A small-molecule ligand and the protein it binds are described below.
Small molecule (SMILES): O=C(O)CCC[C@@H]1SC[C@@H]2NC(=O)N[C@@H]21

Sequence of chain 2.A:
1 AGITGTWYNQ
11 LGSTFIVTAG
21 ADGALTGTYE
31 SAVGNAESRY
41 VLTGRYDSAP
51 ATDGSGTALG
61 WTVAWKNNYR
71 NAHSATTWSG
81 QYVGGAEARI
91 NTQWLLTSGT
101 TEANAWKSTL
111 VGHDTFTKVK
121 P

Binding-site contacts:
Ligand atom C6 contacts residue TRP106 of chain 2.A at 3.9 Å (hydrophobic).
Ligand atom C4 contacts residue SER31 of chain 4.B at 4.0 Å.
Ligand atom C14 contacts residue TRP65 of chain 4.B at 4.0 Å (hydrophobic).
Ligand atom C1 contacts residue LEU11 of chain 4.B at 4.1 Å (hydrophobic).
Ligand atom C12 contacts residue SER31 of chain 4.B at 3.6 Å.
Ligand atom O17 contacts residue GLY34 of chain 4.B at 4.0 Å.
Ligand atom O11 contacts residue TYR29 of chain 4.B at 2.5 Å (h-bond).
Ligand atom C13 contacts residue LEU96 of chain 4.B at 3.7 Å (hydrophobic).
Ligand atom O11 contacts residue SER13 of chain 4.B at 2.7 Å (h-bond).
Ligand atom N2 contacts residue ASP114 of chain 4.B at 2.8 Å (salt-bridge).
Ligand atom C13 contacts residue TRP65 of chain 4.B at 4.0 Å (hydrophobic).
Ligand atom O16 contacts residue TRP65 of chain 4.B at 3.4 Å.
Ligand atom C1 contacts residue ASN9 of chain 4.B at 3.6 Å.
Ligand atom O16 contacts residue ALA72 of chain 4.B at 3.6 Å.
Ligand atom O11 contacts residue ASN9 of chain 4.B at 2.9 Å (h-bond).
Ligand atom C15 contacts residue ASN35 of chain 4.B at 3.9 Å.
Ligand atom C3 contacts residue ASP114 of chain 4.B at 3.8 Å.
Ligand atom N5 contacts residue SER13 of chain 4.B at 3.9 Å.
Ligand atom N2 contacts residue ASN9 of chain 4.B at 3.8 Å.
Ligand atom C8 contacts residue TRP94 of chain 4.B at 3.3 Å (hydrophobic).
Ligand atom N2 contacts residue TYR29 of chain 4.B at 3.8 Å.
Ligand atom C1 contacts residue SER31 of chain 4.B at 4.1 Å.
Ligand atom O11 contacts residue ASP114 of chain 4.B at 4.0 Å.
Ligand atom C12 contacts residue VAL33 of chain 4.B at 4.0 Å (hydrophobic).
Ligand atom C4 contacts residue VAL33 of chain 4.B at 3.8 Å (hydrophobic).
Ligand atom C8 contacts residue ASP114 of chain 4.B at 4.0 Å.
Ligand atom C1 contacts residue TYR29 of chain 4.B at 3.4 Å (hydrophobic).
Ligand atom C4 contacts residue TRP106 of chain 2.A at 4.0 Å (hydrophobic).
Ligand atom O16 contacts residue SER74 of chain 4.B at 3.3 Å (h-bond).
Ligand atom C3 contacts residue TRP94 of chain 4.B at 4.0 Å (hydrophobic).
Ligand atom S7 contacts residue THR76 of chain 4.B at 3.4 Å (h-bond).
Ligand atom N2 contacts residue LEU11 of chain 4.B at 4.0 Å.
Ligand atom C1 contacts residue SER13 of chain 4.B at 3.6 Å.
Ligand atom N5 contacts residue SER31 of chain 4.B at 3.1 Å (h-bond).
Ligand atom C1 contacts residue ASP114 of chain 4.B at 3.8 Å.
Ligand atom N5 contacts residue VAL33 of chain 4.B at 3.9 Å.
Ligand atom O17 contacts residue ASN35 of chain 4.B at 3.2 Å (h-bond).
Ligand atom C12 contacts residue TRP65 of chain 4.B at 3.7 Å (hydrophobic).
Ligand atom S7 contacts residue TRP65 of chain 4.B at 3.7 Å.
Ligand atom S7 contacts residue TRP78 of chain 4.B at 3.7 Å.

Sequence of chain 4.B:
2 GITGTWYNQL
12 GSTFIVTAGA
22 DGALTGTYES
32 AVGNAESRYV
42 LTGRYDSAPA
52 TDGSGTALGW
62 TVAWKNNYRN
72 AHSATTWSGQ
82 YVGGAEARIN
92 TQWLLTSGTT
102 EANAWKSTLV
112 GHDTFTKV